Binding-site contacts:
Ligand atom C4 contacts residue TYR85 of chain 1.A at 3.5 Å (hydrophobic).
Ligand atom C6 contacts residue ILE88 of chain 1.A at 3.8 Å (hydrophobic).
Ligand atom O2 contacts residue LEU228 of chain 1.A at 4.2 Å.
Ligand atom O1 contacts residue ARG124 of chain 1.A at 1.2 Å (salt-bridge).
Ligand atom C3 contacts residue SER89 of chain 1.A at 4.5 Å.
Ligand atom C4 contacts residue ILE88 of chain 1.A at 4.3 Å (hydrophobic).
Ligand atom C5 contacts residue LEU228 of chain 1.A at 3.2 Å (hydrophobic).
Ligand atom C1 contacts residue ARG124 of chain 1.A at 1.2 Å.
Ligand atom C8 contacts residue TYR85 of chain 1.A at 3.8 Å (hydrophobic).
Ligand atom C1 contacts residue SER89 of chain 1.A at 3.1 Å.
Ligand atom C4 contacts residue ARG124 of chain 1.A at 3.6 Å.
Ligand atom C7 contacts residue LEU228 of chain 1.A at 3.1 Å (hydrophobic).
Ligand atom C3 contacts residue ARG124 of chain 1.A at 3.2 Å.
Ligand atom C2 contacts residue TYR85 of chain 1.A at 4.1 Å (hydrophobic).
Ligand atom C1 contacts residue ILE88 of chain 1.A at 3.9 Å (hydrophobic).
Ligand atom C3 contacts residue TYR85 of chain 1.A at 3.3 Å (hydrophobic).
Ligand atom C6 contacts residue LEU228 of chain 1.A at 4.4 Å (hydrophobic).
Ligand atom C6 contacts residue PHE309 of chain 1.A at 4.0 Å (hydrophobic).
Ligand atom C5 contacts residue PHE309 of chain 1.A at 3.9 Å (hydrophobic).
Ligand atom O2 contacts residue ASP86 of chain 1.A at 3.8 Å.
Ligand atom C5 contacts residue TYR85 of chain 1.A at 4.3 Å (hydrophobic).
Ligand atom C6 contacts residue SER89 of chain 1.A at 4.4 Å.
Ligand atom C3 contacts residue ASP86 of chain 1.A at 4.4 Å.
Ligand atom O1 contacts residue VAL120 of chain 1.A at 4.0 Å.
Ligand atom O1 contacts residue GLY121 of chain 1.A at 3.8 Å.
Ligand atom C6 contacts residue ARG124 of chain 1.A at 1.9 Å.
Ligand atom C2 contacts residue ILE88 of chain 1.A at 4.2 Å (hydrophobic).
Ligand atom C3 contacts residue ILE88 of chain 1.A at 4.4 Å (hydrophobic).
Ligand atom C7 contacts residue TYR85 of chain 1.A at 3.5 Å (hydrophobic).
Ligand atom O2 contacts residue TYR85 of chain 1.A at 3.4 Å (h-bond).
Ligand atom C5 contacts residue ARG124 of chain 1.A at 3.1 Å.
Ligand atom O1 contacts residue SER89 of chain 1.A at 2.3 Å (h-bond).
Ligand atom C2 contacts residue EDO1 of chain 1.H at 4.2 Å.
Ligand atom C5 contacts residue ILE88 of chain 1.A at 3.7 Å (hydrophobic).
Ligand atom C8 contacts residue LEU228 of chain 1.A at 2.0 Å (hydrophobic).
Ligand atom O1 contacts residue ILE88 of chain 1.A at 4.4 Å.
Ligand atom C2 contacts residue ARG124 of chain 1.A at 2.2 Å.
Ligand atom C2 contacts residue SER89 of chain 1.A at 3.2 Å.
Ligand atom C4 contacts residue LEU228 of chain 1.A at 3.6 Å (hydrophobic).
Ligand atom C6 contacts residue VAL120 of chain 1.A at 4.2 Å (hydrophobic).

Sequence of chain 1.A:
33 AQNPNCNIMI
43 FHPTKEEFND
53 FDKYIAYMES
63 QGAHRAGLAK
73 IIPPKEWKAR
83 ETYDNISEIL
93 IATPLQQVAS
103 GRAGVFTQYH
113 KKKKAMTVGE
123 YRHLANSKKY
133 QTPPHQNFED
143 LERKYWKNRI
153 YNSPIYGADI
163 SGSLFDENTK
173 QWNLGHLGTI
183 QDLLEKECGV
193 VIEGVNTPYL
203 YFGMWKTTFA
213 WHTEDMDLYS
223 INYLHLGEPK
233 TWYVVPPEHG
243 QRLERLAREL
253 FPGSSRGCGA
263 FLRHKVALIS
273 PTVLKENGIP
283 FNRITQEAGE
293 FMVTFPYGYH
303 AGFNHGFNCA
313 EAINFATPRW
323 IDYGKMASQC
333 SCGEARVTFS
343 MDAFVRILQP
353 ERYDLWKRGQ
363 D

A protein and the small-molecule ligand that binds it are described below.
Small molecule (SMILES): CC(=O)c1ccc(O)cc1